A protein and the small-molecule ligand that binds it are described below.
Small molecule (SMILES): CC(=O)N[C@H]1[C@H](O[C@@H]2[C@H](O)[C@@H](O)[C@H](O)O[C@@H]2CO)O[C@H](CO)[C@H](O)[C@@H]1O[C@@H]1O[C@H](CO)[C@H](O)[C@H](O[C@]2(C(=O)O)C[C@H](O)[C@@H](NC(C)=O)[C@H]([C@H](O)[C@@H](CO)O[C@]3(C(=O)O)C[C@H](O)[C@@H](NC(C)=O)[C@H]([C@H](O)[C@H](O)CO)O3)O2)[C@H]1O

Sequence of chain 1.D:
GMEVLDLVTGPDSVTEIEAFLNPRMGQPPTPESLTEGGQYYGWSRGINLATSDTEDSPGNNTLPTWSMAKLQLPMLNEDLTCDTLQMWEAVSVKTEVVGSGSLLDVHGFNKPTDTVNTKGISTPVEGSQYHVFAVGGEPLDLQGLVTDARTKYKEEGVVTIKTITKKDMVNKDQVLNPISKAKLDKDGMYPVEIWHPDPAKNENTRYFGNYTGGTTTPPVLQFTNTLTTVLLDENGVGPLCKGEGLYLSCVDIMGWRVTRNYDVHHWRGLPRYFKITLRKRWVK

Sequence of chain 1.C:
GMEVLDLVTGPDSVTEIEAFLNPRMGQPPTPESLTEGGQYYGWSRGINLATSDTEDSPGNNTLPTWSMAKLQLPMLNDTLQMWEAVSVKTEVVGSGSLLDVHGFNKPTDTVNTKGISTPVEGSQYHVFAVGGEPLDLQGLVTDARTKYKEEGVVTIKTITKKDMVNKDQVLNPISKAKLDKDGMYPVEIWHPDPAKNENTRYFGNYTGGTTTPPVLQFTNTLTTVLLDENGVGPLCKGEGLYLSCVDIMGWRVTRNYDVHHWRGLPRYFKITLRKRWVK

Binding-site contacts:
Ligand atom C6 contacts residue THR62 of chain 1.C at 3.6 Å.
Ligand atom C3 contacts residue HIS266 of chain 1.C at 3.6 Å.
Ligand atom C4 contacts residue GLY46 of chain 1.C at 3.4 Å.
Ligand atom O8 contacts residue GLY37 of chain 1.C at 3.8 Å.
Ligand atom C11 contacts residue THR35 of chain 1.C at 3.7 Å.
Ligand atom O1A contacts residue TYR40 of chain 1.C at 3.5 Å (h-bond).
Ligand atom O1B contacts residue GLN39 of chain 1.C at 3.7 Å.
Ligand atom O1B contacts residue GLY46 of chain 1.C at 2.8 Å (h-bond).
Ligand atom O4 contacts residue HIS266 of chain 1.C at 2.8 Å (h-bond).
Ligand atom O9 contacts residue GLU36 of chain 1.C at 3.8 Å.
Ligand atom C5 contacts residue TYR40 of chain 1.C at 3.5 Å (hydrophobic).
Ligand atom C1 contacts residue GLY46 of chain 1.C at 3.9 Å.
Ligand atom C6 contacts residue ASN61 of chain 1.C at 3.4 Å.
Ligand atom C9 contacts residue ARG45 of chain 1.C at 3.8 Å.
Ligand atom O6 contacts residue ASN61 of chain 1.C at 2.7 Å (h-bond).
Ligand atom C4 contacts residue HIS266 of chain 1.C at 3.4 Å.
Ligand atom C11 contacts residue ASP53 of chain 1.D at 3.5 Å.
Ligand atom O10 contacts residue ASN261 of chain 1.C at 3.4 Å (h-bond).
Ligand atom C8 contacts residue ARG45 of chain 1.C at 3.5 Å.
Ligand atom C6 contacts residue TYR40 of chain 1.C at 3.5 Å (hydrophobic).
Ligand atom C9 contacts residue GLU36 of chain 1.C at 3.3 Å.
Ligand atom C1 contacts residue ARG45 of chain 1.C at 3.4 Å.
Ligand atom O1B contacts residue TYR40 of chain 1.C at 2.7 Å (h-bond).
Ligand atom C11 contacts residue GLU36 of chain 1.C at 3.5 Å.
Ligand atom C7 contacts residue THR35 of chain 1.C at 3.7 Å.
Ligand atom C4 contacts residue TYR40 of chain 1.C at 3.7 Å (hydrophobic).
Ligand atom O9 contacts residue ARG45 of chain 1.C at 3.0 Å (salt-bridge).
Ligand atom O1A contacts residue ARG45 of chain 1.C at 2.7 Å (salt-bridge).
Ligand atom O1B contacts residue HIS266 of chain 1.C at 3.3 Å.
Ligand atom C1 contacts residue TYR40 of chain 1.C at 3.4 Å (hydrophobic).
Ligand atom C6 contacts residue GLY46 of chain 1.C at 3.5 Å.
Ligand atom N5 contacts residue TYR40 of chain 1.C at 2.9 Å (h-bond).
Ligand atom C5 contacts residue THR35 of chain 1.C at 3.7 Å.
Ligand atom C6 contacts residue THR35 of chain 1.C at 3.5 Å.
Ligand atom O1B contacts residue ARG45 of chain 1.C at 3.1 Å (salt-bridge).
Ligand atom O4 contacts residue GLY46 of chain 1.C at 2.6 Å (h-bond).
Ligand atom O4 contacts residue THR259 of chain 1.C at 3.6 Å.
Ligand atom N5 contacts residue THR35 of chain 1.C at 2.8 Å (h-bond).
Ligand atom O8 contacts residue ARG45 of chain 1.C at 2.9 Å (salt-bridge).
Ligand atom C10 contacts residue THR35 of chain 1.C at 3.8 Å.